Binding-site contacts:
Ligand atom N2 contacts residue LEU108 of chain 4.E at 2.7 Å (h-bond).
Ligand atom C8 contacts residue LEU108 of chain 4.E at 3.7 Å (hydrophobic).
Ligand atom C8 contacts residue VAL62 of chain 4.E at 3.8 Å (hydrophobic).
Ligand atom O5 contacts residue ASN44 of chain 4.E at 2.4 Å (h-bond).
Ligand atom C8 contacts residue THR146 of chain 4.E at 4.1 Å.
Ligand atom C4 contacts residue ASN44 of chain 4.E at 4.3 Å.
Ligand atom C5 contacts residue ARG110 of chain 4.E at 4.4 Å.
Ligand atom O6 contacts residue ARG110 of chain 4.E at 2.9 Å (salt-bridge).
Ligand atom C1 contacts residue ASN44 of chain 4.E at 1.4 Å.
Ligand atom C7 contacts residue LEU108 of chain 4.E at 3.6 Å (hydrophobic).
Ligand atom O7 contacts residue LEU108 of chain 4.E at 3.7 Å.
Ligand atom C2 contacts residue LEU108 of chain 4.E at 3.5 Å (hydrophobic).
Ligand atom C3 contacts residue ASN44 of chain 4.E at 3.8 Å.
Ligand atom O3 contacts residue LEU108 of chain 4.E at 4.0 Å.
Ligand atom N2 contacts residue ASN44 of chain 4.E at 2.9 Å (h-bond).
Ligand atom N2 contacts residue ILE109 of chain 4.E at 4.5 Å.
Ligand atom O7 contacts residue THR146 of chain 4.E at 3.3 Å.
Ligand atom C6 contacts residue ARG110 of chain 4.E at 3.5 Å.
Ligand atom C2 contacts residue ASN44 of chain 4.E at 2.5 Å.
Ligand atom C3 contacts residue LEU108 of chain 4.E at 3.5 Å (hydrophobic).
Ligand atom C5 contacts residue ASN44 of chain 4.E at 3.7 Å.
Ligand atom C8 contacts residue ILE109 of chain 4.E at 3.8 Å (hydrophobic).
Ligand atom C7 contacts residue THR146 of chain 4.E at 4.2 Å.
Ligand atom C1 contacts residue LEU108 of chain 4.E at 3.9 Å (hydrophobic).
Ligand atom C8 contacts residue ASN44 of chain 4.E at 4.5 Å.
Ligand atom O7 contacts residue ASN44 of chain 4.E at 3.7 Å.
Ligand atom C7 contacts residue ASN44 of chain 4.E at 3.4 Å.
Ligand atom O6 contacts residue VAL45 of chain 4.E at 3.9 Å.

A protein and the small-molecule ligand that binds it are described below.
Small molecule (SMILES): CC(=O)N[C@H]1[C@H](O[C@H]2[C@H](O)[C@@H](NC(C)=O)CO[C@@H]2CO)O[C@H](CO)[C@@H](O[C@@H]2O[C@H](CO)[C@@H](O)[C@H](O[C@H]3O[C@H](CO)[C@@H](O)[C@H](O)[C@@H]3O)[C@@H]2O)[C@@H]1O

Sequence of chain 4.E:
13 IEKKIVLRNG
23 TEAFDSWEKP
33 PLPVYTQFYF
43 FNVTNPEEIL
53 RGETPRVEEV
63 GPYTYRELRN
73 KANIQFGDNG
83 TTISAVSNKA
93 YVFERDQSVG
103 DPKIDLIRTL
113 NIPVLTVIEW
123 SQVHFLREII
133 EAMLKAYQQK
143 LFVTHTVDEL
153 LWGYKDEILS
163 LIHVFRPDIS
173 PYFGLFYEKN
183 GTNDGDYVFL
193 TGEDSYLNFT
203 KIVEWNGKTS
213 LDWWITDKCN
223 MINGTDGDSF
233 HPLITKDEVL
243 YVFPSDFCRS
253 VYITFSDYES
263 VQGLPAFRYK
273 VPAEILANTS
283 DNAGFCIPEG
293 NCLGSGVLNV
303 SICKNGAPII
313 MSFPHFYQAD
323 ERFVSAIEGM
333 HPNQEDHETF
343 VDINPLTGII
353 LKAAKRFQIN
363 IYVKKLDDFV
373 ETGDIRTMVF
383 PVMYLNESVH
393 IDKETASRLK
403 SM